Binding-site contacts:
Ligand atom C5 contacts residue ASN165 of chain 1.C at 3.6 Å.
Ligand atom C4 contacts residue ASN165 of chain 1.C at 4.2 Å.
Ligand atom C8 contacts residue ASN164 of chain 1.C at 3.4 Å.
Ligand atom C7 contacts residue ASN165 of chain 1.C at 3.9 Å.
Ligand atom C1 contacts residue ASN165 of chain 1.C at 1.4 Å.
Ligand atom C2 contacts residue ASN165 of chain 1.C at 2.5 Å.
Ligand atom N2 contacts residue ASN165 of chain 1.C at 2.9 Å (h-bond).
Ligand atom C3 contacts residue ASN165 of chain 1.C at 3.8 Å.
Ligand atom O7 contacts residue ASN164 of chain 1.C at 3.6 Å.
Ligand atom O7 contacts residue ASN165 of chain 1.C at 4.5 Å.
Ligand atom O5 contacts residue ASN165 of chain 1.C at 2.4 Å (h-bond).
Ligand atom C7 contacts residue ASN164 of chain 1.C at 3.7 Å.

Sequence of chain 1.C:
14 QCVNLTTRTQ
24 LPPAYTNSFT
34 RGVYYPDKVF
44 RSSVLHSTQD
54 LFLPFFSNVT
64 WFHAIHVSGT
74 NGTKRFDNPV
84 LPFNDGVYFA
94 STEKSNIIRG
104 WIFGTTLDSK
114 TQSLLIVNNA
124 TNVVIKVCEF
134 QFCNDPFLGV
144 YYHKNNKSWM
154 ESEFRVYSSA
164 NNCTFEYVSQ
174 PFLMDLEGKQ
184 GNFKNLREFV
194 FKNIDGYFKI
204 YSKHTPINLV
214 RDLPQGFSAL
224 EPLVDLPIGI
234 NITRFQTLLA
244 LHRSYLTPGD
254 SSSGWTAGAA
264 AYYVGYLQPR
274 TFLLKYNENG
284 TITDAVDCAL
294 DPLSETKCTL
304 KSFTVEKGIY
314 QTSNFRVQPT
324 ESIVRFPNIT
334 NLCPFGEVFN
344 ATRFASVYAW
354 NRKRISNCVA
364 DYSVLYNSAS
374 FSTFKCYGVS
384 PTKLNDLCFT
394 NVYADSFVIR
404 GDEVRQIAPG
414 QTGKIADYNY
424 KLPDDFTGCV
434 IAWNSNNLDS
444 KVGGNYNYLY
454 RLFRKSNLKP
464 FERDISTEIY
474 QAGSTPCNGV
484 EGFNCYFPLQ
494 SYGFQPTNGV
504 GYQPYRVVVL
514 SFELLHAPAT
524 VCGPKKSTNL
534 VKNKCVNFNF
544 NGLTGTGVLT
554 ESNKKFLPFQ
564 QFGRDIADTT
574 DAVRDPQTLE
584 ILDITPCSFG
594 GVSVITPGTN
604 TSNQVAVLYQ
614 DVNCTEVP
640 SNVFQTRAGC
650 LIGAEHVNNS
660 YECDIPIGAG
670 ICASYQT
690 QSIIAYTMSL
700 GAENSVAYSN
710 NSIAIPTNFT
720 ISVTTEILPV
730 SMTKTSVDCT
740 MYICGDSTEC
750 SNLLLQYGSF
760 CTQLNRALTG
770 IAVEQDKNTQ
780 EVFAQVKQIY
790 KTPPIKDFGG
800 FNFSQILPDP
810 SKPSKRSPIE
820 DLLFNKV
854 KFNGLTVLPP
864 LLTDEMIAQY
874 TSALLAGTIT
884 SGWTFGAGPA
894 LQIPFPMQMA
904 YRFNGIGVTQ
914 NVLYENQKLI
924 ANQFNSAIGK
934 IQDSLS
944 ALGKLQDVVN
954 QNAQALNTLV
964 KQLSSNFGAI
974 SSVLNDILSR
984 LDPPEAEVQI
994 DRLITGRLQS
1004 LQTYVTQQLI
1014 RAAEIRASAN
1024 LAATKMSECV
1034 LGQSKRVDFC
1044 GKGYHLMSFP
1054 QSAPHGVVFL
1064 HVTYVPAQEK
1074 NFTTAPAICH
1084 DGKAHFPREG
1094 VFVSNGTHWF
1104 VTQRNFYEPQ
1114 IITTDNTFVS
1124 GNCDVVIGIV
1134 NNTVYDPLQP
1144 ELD

This protein binds this small molecule.
Small molecule (SMILES): CC(=O)N[C@H]1[C@H](O[C@H]2[C@H](O)[C@@H](NC(C)=O)CO[C@@H]2CO)O[C@H](CO)[C@@H](O)[C@@H]1O